This small molecule binds to this protein.
Small molecule (SMILES): CC(=O)N[C@H]1[C@H](O[C@H]2[C@H](O)[C@@H](NC(C)=O)CO[C@@H]2CO)O[C@H](CO)[C@@H](O)[C@@H]1O

Binding-site contacts:
Ligand atom C2 contacts residue THR205 of chain 1.D at 4.4 Å.
Ligand atom O7 contacts residue ILE168 of chain 1.D at 3.8 Å.
Ligand atom C1 contacts residue ASN203 of chain 1.D at 1.4 Å.
Ligand atom O7 contacts residue ASN203 of chain 1.D at 3.4 Å (h-bond).
Ligand atom C3 contacts residue ASN203 of chain 1.D at 3.8 Å.
Ligand atom O7 contacts residue GLN201 of chain 1.D at 3.7 Å.
Ligand atom C7 contacts residue ASN203 of chain 1.D at 3.5 Å.
Ligand atom C7 contacts residue ILE168 of chain 1.D at 3.8 Å (hydrophobic).
Ligand atom O6 contacts residue THR205 of chain 1.D at 4.2 Å.
Ligand atom C5 contacts residue ASN203 of chain 1.D at 3.7 Å.
Ligand atom N2 contacts residue ASN203 of chain 1.D at 2.9 Å (h-bond).
Ligand atom O5 contacts residue THR205 of chain 1.D at 4.0 Å.
Ligand atom O6 contacts residue GLU206 of chain 1.D at 3.4 Å (salt-bridge).
Ligand atom C1 contacts residue THR205 of chain 1.D at 3.5 Å.
Ligand atom C2 contacts residue ASN203 of chain 1.D at 2.4 Å.
Ligand atom N2 contacts residue ILE168 of chain 1.D at 3.6 Å.
Ligand atom C4 contacts residue ASN203 of chain 1.D at 4.3 Å.
Ligand atom O7 contacts residue THR205 of chain 1.D at 3.6 Å.
Ligand atom C5 contacts residue THR205 of chain 1.D at 4.0 Å.
Ligand atom O5 contacts residue ASN203 of chain 1.D at 2.4 Å (h-bond).

Sequence of chain 1.D:
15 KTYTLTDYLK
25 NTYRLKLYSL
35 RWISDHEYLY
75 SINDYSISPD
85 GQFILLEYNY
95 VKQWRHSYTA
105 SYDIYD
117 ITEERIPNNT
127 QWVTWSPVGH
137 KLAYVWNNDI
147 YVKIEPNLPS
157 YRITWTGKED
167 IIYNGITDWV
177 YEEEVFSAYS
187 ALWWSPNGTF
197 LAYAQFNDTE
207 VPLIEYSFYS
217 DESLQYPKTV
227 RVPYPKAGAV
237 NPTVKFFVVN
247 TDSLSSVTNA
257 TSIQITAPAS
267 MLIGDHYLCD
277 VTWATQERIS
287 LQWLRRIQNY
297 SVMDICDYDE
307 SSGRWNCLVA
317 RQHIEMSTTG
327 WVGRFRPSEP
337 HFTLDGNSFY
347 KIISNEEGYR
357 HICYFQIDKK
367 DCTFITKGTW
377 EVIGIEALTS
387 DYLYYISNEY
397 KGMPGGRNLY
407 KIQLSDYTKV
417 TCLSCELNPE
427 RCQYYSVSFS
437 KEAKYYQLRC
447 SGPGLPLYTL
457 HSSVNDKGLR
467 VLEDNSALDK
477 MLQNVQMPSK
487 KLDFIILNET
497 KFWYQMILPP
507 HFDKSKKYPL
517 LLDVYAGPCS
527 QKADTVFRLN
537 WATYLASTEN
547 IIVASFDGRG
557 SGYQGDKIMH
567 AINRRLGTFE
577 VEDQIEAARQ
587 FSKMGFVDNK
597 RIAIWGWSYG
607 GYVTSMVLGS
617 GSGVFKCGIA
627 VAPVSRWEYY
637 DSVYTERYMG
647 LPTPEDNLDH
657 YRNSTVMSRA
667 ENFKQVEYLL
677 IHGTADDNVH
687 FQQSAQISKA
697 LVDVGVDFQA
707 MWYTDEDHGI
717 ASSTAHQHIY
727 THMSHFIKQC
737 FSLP